Binding-site contacts:
Ligand atom C3 contacts residue GLY66 of chain 1.D at 4.5 Å.
Ligand atom C7 contacts residue ASN67 of chain 1.B at 4.1 Å.
Ligand atom C3 contacts residue ASN67 of chain 1.B at 3.8 Å.
Ligand atom C7 contacts residue THR66 of chain 1.B at 3.5 Å.
Ligand atom C2 contacts residue ASN67 of chain 1.B at 2.5 Å.
Ligand atom C1 contacts residue ASN67 of chain 1.B at 1.4 Å.
Ligand atom O5 contacts residue ASN67 of chain 1.B at 2.4 Å (h-bond).
Ligand atom N2 contacts residue THR66 of chain 1.B at 4.0 Å.
Ligand atom N2 contacts residue ASN67 of chain 1.B at 2.9 Å (h-bond).
Ligand atom C2 contacts residue THR66 of chain 1.B at 4.3 Å.
Ligand atom C4 contacts residue ASN67 of chain 1.B at 4.3 Å.
Ligand atom C5 contacts residue ASN67 of chain 1.B at 3.7 Å.
Ligand atom C8 contacts residue THR66 of chain 1.B at 4.1 Å.
Ligand atom O7 contacts residue THR66 of chain 1.B at 3.4 Å (h-bond).
Ligand atom O4 contacts residue GLY66 of chain 1.D at 4.1 Å.
Ligand atom O7 contacts residue ASN67 of chain 1.B at 4.4 Å.

The small molecule below binds the protein below.
Small molecule (SMILES): CC(=O)N[C@@H]1[C@@H](O)[C@H](O)[C@@H](CO)O[C@H]1O

Sequence of chain 1.D:
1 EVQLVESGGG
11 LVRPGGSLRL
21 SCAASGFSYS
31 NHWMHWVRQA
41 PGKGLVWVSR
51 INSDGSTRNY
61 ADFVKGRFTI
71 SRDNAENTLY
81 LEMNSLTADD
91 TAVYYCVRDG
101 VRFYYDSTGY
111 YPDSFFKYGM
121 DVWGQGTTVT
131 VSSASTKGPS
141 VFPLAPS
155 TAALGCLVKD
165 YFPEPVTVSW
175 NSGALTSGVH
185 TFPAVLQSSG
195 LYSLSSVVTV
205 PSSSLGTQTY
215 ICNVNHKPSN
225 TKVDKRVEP

Sequence of chain 1.B:
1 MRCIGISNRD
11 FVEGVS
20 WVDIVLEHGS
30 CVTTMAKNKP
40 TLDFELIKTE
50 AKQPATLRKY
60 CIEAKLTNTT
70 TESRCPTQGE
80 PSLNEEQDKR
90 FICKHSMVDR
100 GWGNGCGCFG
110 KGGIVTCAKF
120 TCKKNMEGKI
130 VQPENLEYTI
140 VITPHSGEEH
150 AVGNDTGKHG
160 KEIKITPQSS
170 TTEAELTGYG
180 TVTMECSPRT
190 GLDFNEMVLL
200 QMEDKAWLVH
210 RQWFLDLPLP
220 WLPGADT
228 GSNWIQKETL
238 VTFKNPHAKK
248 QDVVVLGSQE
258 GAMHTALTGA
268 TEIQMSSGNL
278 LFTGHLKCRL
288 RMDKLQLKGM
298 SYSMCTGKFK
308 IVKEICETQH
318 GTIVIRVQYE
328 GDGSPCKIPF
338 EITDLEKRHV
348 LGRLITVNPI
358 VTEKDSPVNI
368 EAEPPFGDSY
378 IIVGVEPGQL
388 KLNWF